Sequence of chain 1.C:
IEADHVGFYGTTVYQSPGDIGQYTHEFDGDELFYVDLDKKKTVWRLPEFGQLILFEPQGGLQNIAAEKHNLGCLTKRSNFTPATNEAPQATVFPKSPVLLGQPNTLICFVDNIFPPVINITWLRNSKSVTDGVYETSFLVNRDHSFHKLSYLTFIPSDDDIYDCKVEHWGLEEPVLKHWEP

Binding-site contacts:
Ligand atom C7 contacts residue ASN82 of chain 1.C at 3.6 Å.
Ligand atom C3 contacts residue ASN82 of chain 1.C at 3.7 Å.
Ligand atom O7 contacts residue ASN82 of chain 1.C at 3.5 Å (h-bond).
Ligand atom C1 contacts residue ASN82 of chain 1.C at 1.4 Å.
Ligand atom C5 contacts residue ASN82 of chain 1.C at 3.6 Å.
Ligand atom O3 contacts residue ASN82 of chain 1.C at 4.1 Å.
Ligand atom C2 contacts residue ASN82 of chain 1.C at 2.5 Å.
Ligand atom C4 contacts residue ASN82 of chain 1.C at 4.2 Å.
Ligand atom O5 contacts residue ASN82 of chain 1.C at 2.3 Å (h-bond).
Ligand atom N2 contacts residue ASN82 of chain 1.C at 3.2 Å (h-bond).

A small-molecule ligand and the protein it binds are described below.
Small molecule (SMILES): CC(=O)N[C@@H]1[C@@H](O)[C@H](O)[C@@H](CO)O[C@H]1O